Sequence of chain 1.F:
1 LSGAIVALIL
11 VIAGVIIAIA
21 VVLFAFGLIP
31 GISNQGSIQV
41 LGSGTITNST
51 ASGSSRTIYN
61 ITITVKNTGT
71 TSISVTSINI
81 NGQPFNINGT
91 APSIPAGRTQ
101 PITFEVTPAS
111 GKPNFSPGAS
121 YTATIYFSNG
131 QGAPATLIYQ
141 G

Binding-site contacts:
Ligand atom C2 contacts residue ASN60 of chain 1.F at 2.5 Å.
Ligand atom C8 contacts residue THR47 of chain 1.F at 3.6 Å.
Ligand atom O7 contacts residue ASN60 of chain 1.F at 3.1 Å (h-bond).
Ligand atom C1 contacts residue SER49 of chain 1.F at 4.5 Å.
Ligand atom C5 contacts residue GLU105 of chain 1.F at 4.5 Å.
Ligand atom C1 contacts residue ASN60 of chain 1.F at 1.4 Å.
Ligand atom O5 contacts residue THR103 of chain 1.F at 4.4 Å.
Ligand atom C5 contacts residue ASN60 of chain 1.F at 3.6 Å.
Ligand atom C4 contacts residue ASN60 of chain 1.F at 4.2 Å.
Ligand atom C3 contacts residue ASN60 of chain 1.F at 3.8 Å.
Ligand atom N2 contacts residue ASN60 of chain 1.F at 2.9 Å (h-bond).
Ligand atom C7 contacts residue ASN60 of chain 1.F at 3.1 Å.
Ligand atom C7 contacts residue THR47 of chain 1.F at 4.5 Å.
Ligand atom O5 contacts residue ASN60 of chain 1.F at 2.4 Å (h-bond).
Ligand atom C8 contacts residue ASN60 of chain 1.F at 4.3 Å.
Ligand atom O7 contacts residue NAG1 of chain 1.NH at 3.4 Å (h-bond).

The protein below binds the small molecule below.
Small molecule (SMILES): CC(=O)N[C@H]1[C@H](O[C@H]2[C@H](O)[C@@H](NC(C)=O)CO[C@@H]2CO)O[C@H](CO)[C@@H](O)[C@@H]1O